Sequence of chain 10.C:
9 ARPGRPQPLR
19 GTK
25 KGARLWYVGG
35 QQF

The small molecule below binds the protein below.
Small molecule (SMILES): Nc1ncnc2c1N1CN2[C@H]2C[C@]3(OP3(O)(O)OC[C@H]3OCC[C@@H]3O[P](=O)(O)OC[C@H]3O[C@@H]1C[C@@H]3O)[C@@H](CO[P](=O)(O)O[C@H]1CCO[C@@H]1COP(=O)=O)O2

Sequence of chain 6.A:
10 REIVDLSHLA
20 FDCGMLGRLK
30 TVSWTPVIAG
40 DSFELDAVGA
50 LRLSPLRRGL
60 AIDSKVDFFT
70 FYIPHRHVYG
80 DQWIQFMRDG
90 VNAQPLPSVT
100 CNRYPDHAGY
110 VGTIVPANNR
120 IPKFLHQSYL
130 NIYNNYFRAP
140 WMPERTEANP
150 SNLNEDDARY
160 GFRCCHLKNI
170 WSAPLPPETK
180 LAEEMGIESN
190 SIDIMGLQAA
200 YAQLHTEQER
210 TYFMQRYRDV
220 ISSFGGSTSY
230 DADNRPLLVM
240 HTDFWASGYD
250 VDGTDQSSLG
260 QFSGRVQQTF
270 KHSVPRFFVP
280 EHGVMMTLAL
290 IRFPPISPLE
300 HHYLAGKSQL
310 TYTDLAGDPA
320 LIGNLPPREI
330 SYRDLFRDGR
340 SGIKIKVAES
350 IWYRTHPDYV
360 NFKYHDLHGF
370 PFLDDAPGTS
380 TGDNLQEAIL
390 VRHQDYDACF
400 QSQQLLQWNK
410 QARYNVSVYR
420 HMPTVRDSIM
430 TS

Sequence of chain 10.A:
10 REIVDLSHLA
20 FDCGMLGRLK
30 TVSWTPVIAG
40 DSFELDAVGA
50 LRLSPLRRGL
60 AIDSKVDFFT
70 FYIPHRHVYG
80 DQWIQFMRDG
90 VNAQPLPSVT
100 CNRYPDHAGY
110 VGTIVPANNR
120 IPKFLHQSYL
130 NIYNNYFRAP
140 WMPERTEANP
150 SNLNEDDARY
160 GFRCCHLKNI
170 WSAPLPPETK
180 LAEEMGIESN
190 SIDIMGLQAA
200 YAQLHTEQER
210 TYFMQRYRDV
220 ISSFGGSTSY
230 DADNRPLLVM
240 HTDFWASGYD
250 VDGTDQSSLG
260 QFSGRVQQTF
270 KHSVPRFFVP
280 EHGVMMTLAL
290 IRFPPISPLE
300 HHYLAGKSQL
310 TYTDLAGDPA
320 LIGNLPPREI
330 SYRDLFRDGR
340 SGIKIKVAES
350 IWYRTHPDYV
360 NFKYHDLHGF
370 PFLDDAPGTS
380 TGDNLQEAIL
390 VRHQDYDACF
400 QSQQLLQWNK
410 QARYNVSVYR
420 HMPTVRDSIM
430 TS

Binding-site contacts:
Ligand atom P contacts residue ARG425 of chain 6.A at 3.5 Å.
Ligand atom N3 contacts residue PHE212 of chain 10.A at 2.9 Å.
Ligand atom C5' contacts residue DC1 of chain 10.H at 2.3 Å.
Ligand atom N3 contacts residue ARG425 of chain 6.A at 3.1 Å (salt-bridge).
Ligand atom O5' contacts residue ARG425 of chain 6.A at 2.8 Å.
Ligand atom C2 contacts residue ARG425 of chain 6.A at 3.1 Å.
Ligand atom N3 contacts residue GLU208 of chain 10.A at 2.7 Å (salt-bridge).
Ligand atom P contacts residue DC1 of chain 10.H at 2.5 Å.
Ligand atom C5 contacts residue GLU208 of chain 10.A at 3.4 Å.
Ligand atom OP2 contacts residue DC1 of chain 10.H at 2.0 Å.
Ligand atom O4' contacts residue PHE212 of chain 10.A at 3.4 Å.
Ligand atom C2' contacts residue DC1 of chain 10.E at 2.2 Å.
Ligand atom C5' contacts residue ARG28 of chain 10.C at 3.1 Å.
Ligand atom C4' contacts residue DC1 of chain 10.H at 2.8 Å.
Ligand atom C3' contacts residue DC1 of chain 10.E at 2.9 Å.
Ligand atom C4 contacts residue ARG425 of chain 6.A at 3.6 Å.
Ligand atom OP1 contacts residue GLY34 of chain 10.C at 3.8 Å.
Ligand atom O4' contacts residue ARG425 of chain 6.A at 3.7 Å.
Ligand atom C1' contacts residue DC1 of chain 10.E at 3.6 Å.
Ligand atom C2 contacts residue PHE212 of chain 10.A at 3.8 Å (hydrophobic).
Ligand atom N1 contacts residue ARG425 of chain 6.A at 3.6 Å (salt-bridge).
Ligand atom O5' contacts residue ARG28 of chain 10.C at 3.4 Å.
Ligand atom C1' contacts residue PHE212 of chain 10.A at 3.5 Å (hydrophobic).
Ligand atom O3' contacts residue DC1 of chain 10.E at 3.3 Å.
Ligand atom N1 contacts residue GLU208 of chain 10.A at 1.5 Å (salt-bridge).
Ligand atom O5' contacts residue DC1 of chain 10.H at 2.6 Å.
Ligand atom OP2 contacts residue THR423 of chain 6.A at 2.9 Å.
Ligand atom C2 contacts residue GLU208 of chain 10.A at 1.6 Å.
Ligand atom O5' contacts residue TYR31 of chain 10.C at 3.4 Å (h-bond).
Ligand atom O3' contacts residue ARG28 of chain 10.C at 3.5 Å (salt-bridge).
Ligand atom C5' contacts residue TYR31 of chain 10.C at 2.9 Å (hydrophobic).
Ligand atom C6 contacts residue GLU208 of chain 10.A at 2.6 Å.
Ligand atom OP2 contacts residue ASP426 of chain 6.A at 2.8 Å (salt-bridge).
Ligand atom O3' contacts residue THR423 of chain 6.A at 3.8 Å.
Ligand atom N6 contacts residue GLU208 of chain 10.A at 3.4 Å (salt-bridge).
Ligand atom OP1 contacts residue ARG28 of chain 10.C at 3.2 Å (salt-bridge).
Ligand atom OP2 contacts residue ARG425 of chain 6.A at 3.8 Å.
Ligand atom C1' contacts residue ALA27 of chain 10.C at 3.8 Å (hydrophobic).
Ligand atom O3' contacts residue ARG425 of chain 6.A at 3.8 Å.
Ligand atom C4 contacts residue GLU208 of chain 10.A at 3.4 Å.